Binding-site contacts:
Ligand atom C3 contacts residue VAL94 of chain 44.E at 4.4 Å (hydrophobic).
Ligand atom N2 contacts residue TYR93 of chain 44.E at 3.3 Å (h-bond).
Ligand atom C5 contacts residue ASN182 of chain 44.E at 3.6 Å.
Ligand atom C1 contacts residue ASN182 of chain 44.E at 1.4 Å.
Ligand atom C2 contacts residue TYR93 of chain 44.E at 3.8 Å (hydrophobic).
Ligand atom C8 contacts residue TRP154 of chain 44.E at 3.6 Å (hydrophobic).
Ligand atom C4 contacts residue ASN182 of chain 44.E at 4.3 Å.
Ligand atom O5 contacts residue ASN182 of chain 44.E at 2.4 Å (h-bond).
Ligand atom O3 contacts residue VAL94 of chain 44.E at 4.5 Å.
Ligand atom C1 contacts residue TYR93 of chain 44.E at 3.8 Å (hydrophobic).
Ligand atom O7 contacts residue ASN182 of chain 44.E at 2.9 Å (h-bond).
Ligand atom C2 contacts residue ASN182 of chain 44.E at 2.5 Å.
Ligand atom C7 contacts residue ASN182 of chain 44.E at 3.1 Å.
Ligand atom O7 contacts residue LEU70 of chain 44.E at 3.7 Å.
Ligand atom C8 contacts residue ASN182 of chain 44.E at 4.3 Å.
Ligand atom O4 contacts residue VAL94 of chain 44.E at 3.7 Å.
Ligand atom O7 contacts residue TRP154 of chain 44.E at 4.4 Å.
Ligand atom C7 contacts residue TYR93 of chain 44.E at 4.3 Å (hydrophobic).
Ligand atom C8 contacts residue TYR93 of chain 44.E at 4.4 Å (hydrophobic).
Ligand atom C3 contacts residue TYR93 of chain 44.E at 3.8 Å (hydrophobic).
Ligand atom O7 contacts residue VAL94 of chain 44.E at 3.5 Å.
Ligand atom C7 contacts residue TRP154 of chain 44.E at 4.5 Å (hydrophobic).
Ligand atom N2 contacts residue ASN182 of chain 44.E at 2.9 Å (h-bond).
Ligand atom C8 contacts residue ASP150 of chain 44.E at 4.3 Å.
Ligand atom C2 contacts residue VAL94 of chain 44.E at 4.3 Å (hydrophobic).
Ligand atom C3 contacts residue ASN182 of chain 44.E at 3.8 Å.

Sequence of chain 44.E:
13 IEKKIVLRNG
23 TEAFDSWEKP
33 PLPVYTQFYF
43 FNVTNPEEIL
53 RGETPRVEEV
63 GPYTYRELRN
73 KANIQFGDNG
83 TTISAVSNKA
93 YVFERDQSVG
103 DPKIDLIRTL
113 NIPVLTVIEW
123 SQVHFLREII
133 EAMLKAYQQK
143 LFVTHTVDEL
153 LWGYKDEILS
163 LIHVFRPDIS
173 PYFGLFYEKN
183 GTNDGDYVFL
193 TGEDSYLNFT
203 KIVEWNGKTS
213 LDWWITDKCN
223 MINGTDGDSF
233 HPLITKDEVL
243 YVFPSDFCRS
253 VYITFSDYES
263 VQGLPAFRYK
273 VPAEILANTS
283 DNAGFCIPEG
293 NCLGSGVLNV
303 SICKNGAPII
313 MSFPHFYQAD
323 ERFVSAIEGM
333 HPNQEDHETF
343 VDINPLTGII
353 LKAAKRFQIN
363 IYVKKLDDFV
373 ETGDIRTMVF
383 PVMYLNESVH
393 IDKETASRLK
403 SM

The small molecule below binds the protein below.
Small molecule (SMILES): CC(=O)N[C@H]1[C@H](O[C@H]2[C@H](O)[C@@H](NC(C)=O)CO[C@@H]2CO)O[C@H](CO)[C@@H](O)[C@@H]1O